Sequence of chain 16.A:
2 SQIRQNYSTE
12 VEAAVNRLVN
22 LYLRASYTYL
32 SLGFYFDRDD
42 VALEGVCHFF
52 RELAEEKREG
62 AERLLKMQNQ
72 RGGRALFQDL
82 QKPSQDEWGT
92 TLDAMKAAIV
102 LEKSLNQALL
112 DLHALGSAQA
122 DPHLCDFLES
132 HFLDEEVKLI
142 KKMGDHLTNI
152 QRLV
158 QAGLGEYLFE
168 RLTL

A small-molecule ligand and the protein it binds are described below.
Small molecule (SMILES): CCCCCCCCCCCCOS(=O)(=O)O

Binding-site contacts:
Ligand atom C1 contacts residue SDS1 of chain 9.B at 0.4 Å.
Ligand atom C3 contacts residue ARG59 of chain 9.A at 3.6 Å.
Ligand atom O4 contacts residue SDS1 of chain 9.B at 1.4 Å.
Ligand atom S contacts residue SDS1 of chain 9.B at 0.7 Å.
Ligand atom O1S contacts residue GLU56 of chain 9.A at 3.7 Å.
Ligand atom C3 contacts residue SDS1 of chain 9.B at 0.6 Å.
Ligand atom C2 contacts residue SDS1 of chain 9.B at 0.7 Å.
Ligand atom O2S contacts residue SDS1 of chain 9.B at 0.6 Å.
Ligand atom C12 contacts residue SER27 of chain 9.A at 3.3 Å.
Ligand atom O3S contacts residue LEU31 of chain 9.A at 3.7 Å.
Ligand atom O3S contacts residue GLU63 of chain 16.A at 2.4 Å (salt-bridge).
Ligand atom O1S contacts residue SDS1 of chain 9.B at 1.1 Å.
Ligand atom C5 contacts residue SDS1 of chain 9.B at 0.4 Å.
Ligand atom C6 contacts residue SDS1 of chain 9.B at 0.6 Å.
Ligand atom C12 contacts residue SDS1 of chain 9.B at 0.4 Å.
Ligand atom C5 contacts residue SER27 of chain 16.A at 3.2 Å.
Ligand atom O3S contacts residue ARG59 of chain 16.A at 3.2 Å.
Ligand atom O3S contacts residue SDS1 of chain 9.B at 2.1 Å.
Ligand atom C8 contacts residue SDS1 of chain 9.B at 0.7 Å.
Ligand atom O2S contacts residue ARG59 of chain 16.A at 3.2 Å.
Ligand atom S contacts residue GLU63 of chain 16.A at 3.4 Å (salt-bridge).
Ligand atom O4 contacts residue ARG59 of chain 9.A at 3.5 Å (salt-bridge).
Ligand atom C9 contacts residue SDS1 of chain 9.B at 0.7 Å.
Ligand atom O2S contacts residue SER27 of chain 9.A at 3.4 Å (h-bond).
Ligand atom C4 contacts residue SER27 of chain 16.A at 3.4 Å.
Ligand atom C3 contacts residue ALA55 of chain 16.A at 3.8 Å (hydrophobic).
Ligand atom C3 contacts residue SER27 of chain 16.A at 3.1 Å.
Ligand atom C2 contacts residue ALA55 of chain 16.A at 3.8 Å (hydrophobic).
Ligand atom O4 contacts residue GLU63 of chain 16.A at 3.4 Å (salt-bridge).
Ligand atom O1S contacts residue ALA55 of chain 9.A at 2.9 Å.
Ligand atom S contacts residue ARG59 of chain 16.A at 3.3 Å.
Ligand atom C11 contacts residue SDS1 of chain 9.B at 0.6 Å.
Ligand atom C4 contacts residue ARG59 of chain 9.A at 3.8 Å.
Ligand atom C8 contacts residue LEU81 of chain 9.A at 3.7 Å (hydrophobic).
Ligand atom O4 contacts residue ARG59 of chain 16.A at 3.0 Å.
Ligand atom C10 contacts residue SDS1 of chain 9.B at 0.7 Å.
Ligand atom C1 contacts residue SER27 of chain 9.A at 3.2 Å.
Ligand atom C4 contacts residue SDS1 of chain 9.B at 0.4 Å.
Ligand atom C2 contacts residue GLU63 of chain 9.A at 3.7 Å.
Ligand atom C7 contacts residue SDS1 of chain 9.B at 0.7 Å.

Sequence of chain 9.A:
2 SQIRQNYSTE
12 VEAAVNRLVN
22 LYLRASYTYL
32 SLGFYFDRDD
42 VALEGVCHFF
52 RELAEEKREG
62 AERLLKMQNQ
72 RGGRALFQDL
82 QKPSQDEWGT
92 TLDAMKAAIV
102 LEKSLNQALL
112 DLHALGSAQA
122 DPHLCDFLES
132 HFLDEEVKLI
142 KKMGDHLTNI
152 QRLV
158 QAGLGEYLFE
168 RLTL